Binding-site contacts:
Ligand atom CA contacts residue TRP187 of chain 4.A at 3.7 Å (hydrophobic).
Ligand atom CB contacts residue HIS144 of chain 4.A at 4.1 Å.
Ligand atom CA contacts residue LEU192 of chain 4.A at 4.4 Å (hydrophobic).
Ligand atom O1 contacts residue TYR155 of chain 4.A at 3.1 Å.
Ligand atom O contacts residue GLN196 of chain 4.A at 2.7 Å (h-bond).
Ligand atom O2 contacts residue TRP187 of chain 4.A at 3.9 Å.
Ligand atom OXT contacts residue NAD1 of chain 4.B at 3.1 Å.
Ligand atom C contacts residue LEU192 of chain 4.A at 4.5 Å (hydrophobic).
Ligand atom CB contacts residue TRP257 of chain 4.A at 3.6 Å (hydrophobic).
Ligand atom C contacts residue HIS144 of chain 4.A at 3.9 Å.
Ligand atom O contacts residue TRP187 of chain 4.A at 3.8 Å.
Ligand atom O2 contacts residue GLN196 of chain 4.A at 4.4 Å.
Ligand atom O contacts residue GLN94 of chain 4.A at 3.0 Å (h-bond).
Ligand atom CA contacts residue HIS144 of chain 4.A at 4.3 Å.
Ligand atom CB contacts residue TRP187 of chain 4.A at 3.5 Å (hydrophobic).
Ligand atom C contacts residue TRP187 of chain 4.A at 3.6 Å (hydrophobic).
Ligand atom OXT contacts residue TYR155 of chain 4.A at 2.4 Å (h-bond).
Ligand atom O1 contacts residue NAD1 of chain 4.B at 3.6 Å.
Ligand atom O2 contacts residue GLN94 of chain 4.A at 3.8 Å.
Ligand atom O1 contacts residue HIS144 of chain 4.A at 3.0 Å (h-bond).
Ligand atom O contacts residue LEU192 of chain 4.A at 3.6 Å.
Ligand atom C1 contacts residue NAD1 of chain 4.B at 3.3 Å.
Ligand atom O2 contacts residue HIS144 of chain 4.A at 2.9 Å.
Ligand atom C1 contacts residue HIS144 of chain 4.A at 4.0 Å.
Ligand atom C1 contacts residue TYR155 of chain 4.A at 3.2 Å (hydrophobic).
Ligand atom OXT contacts residue LEU192 of chain 4.A at 3.7 Å.
Ligand atom C contacts residue GLN196 of chain 4.A at 3.8 Å.
Ligand atom CB contacts residue NAD1 of chain 4.B at 4.0 Å.
Ligand atom CA contacts residue NAD1 of chain 4.B at 3.8 Å.
Ligand atom C contacts residue LYS152 of chain 4.A at 3.4 Å.
Ligand atom O contacts residue LYS152 of chain 4.A at 3.4 Å (salt-bridge).
Ligand atom O2 contacts residue LYS152 of chain 4.A at 2.7 Å (salt-bridge).
Ligand atom C contacts residue GLN94 of chain 4.A at 3.6 Å.
Ligand atom C1 contacts residue SER142 of chain 4.A at 3.6 Å.
Ligand atom CB contacts residue GLY186 of chain 4.A at 4.3 Å.
Ligand atom O1 contacts residue SER142 of chain 4.A at 2.5 Å (h-bond).
Ligand atom OXT contacts residue SER142 of chain 4.A at 4.2 Å.

The small molecule below binds the protein below.
Small molecule (SMILES): CC(C(=O)O)C(=O)O

Sequence of chain 4.A:
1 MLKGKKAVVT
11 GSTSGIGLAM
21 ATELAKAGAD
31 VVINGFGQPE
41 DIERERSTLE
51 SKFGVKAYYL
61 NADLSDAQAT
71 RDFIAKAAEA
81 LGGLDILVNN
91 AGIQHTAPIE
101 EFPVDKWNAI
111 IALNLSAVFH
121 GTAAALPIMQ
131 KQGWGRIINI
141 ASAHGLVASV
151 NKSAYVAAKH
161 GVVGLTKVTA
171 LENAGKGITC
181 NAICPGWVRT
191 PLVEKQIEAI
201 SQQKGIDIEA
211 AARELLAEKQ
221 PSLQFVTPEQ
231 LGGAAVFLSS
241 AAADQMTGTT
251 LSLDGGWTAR